This small molecule binds to this protein.
Small molecule (SMILES): CC(=O)N[C@@H]1[C@@H](O)[C@H](O)[C@@H](CO)O[C@H]1O

Sequence of chain 1.A:
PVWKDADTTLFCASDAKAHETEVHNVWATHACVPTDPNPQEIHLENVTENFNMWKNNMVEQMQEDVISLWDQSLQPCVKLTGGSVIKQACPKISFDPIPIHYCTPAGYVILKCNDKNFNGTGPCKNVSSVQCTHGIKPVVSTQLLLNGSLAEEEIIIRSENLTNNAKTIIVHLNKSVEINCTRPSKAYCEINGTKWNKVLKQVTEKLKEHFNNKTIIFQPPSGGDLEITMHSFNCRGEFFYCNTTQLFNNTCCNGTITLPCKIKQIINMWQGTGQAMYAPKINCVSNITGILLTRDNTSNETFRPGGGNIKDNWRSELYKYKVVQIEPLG

Binding-site contacts:
Ligand atom C4 contacts residue VAL320 of chain 1.A at 3.9 Å (hydrophobic).
Ligand atom O5 contacts residue LYS149 of chain 1.A at 2.8 Å (salt-bridge).
Ligand atom C2 contacts residue ASN159 of chain 1.A at 2.5 Å.
Ligand atom C8 contacts residue PHE256 of chain 1.A at 4.5 Å (hydrophobic).
Ligand atom O5 contacts residue VAL320 of chain 1.A at 4.3 Å.
Ligand atom C3 contacts residue ASN159 of chain 1.A at 3.8 Å.
Ligand atom O7 contacts residue VAL151 of chain 1.A at 4.4 Å.
Ligand atom O3 contacts residue CYS319 of chain 1.A at 3.6 Å.
Ligand atom C5 contacts residue VAL320 of chain 1.A at 3.7 Å (hydrophobic).
Ligand atom C2 contacts residue LYS149 of chain 1.A at 4.5 Å.
Ligand atom O5 contacts residue ASN159 of chain 1.A at 2.3 Å (h-bond).
Ligand atom C1 contacts residue SER321 of chain 1.A at 3.8 Å.
Ligand atom C1 contacts residue VAL320 of chain 1.A at 4.0 Å (hydrophobic).
Ligand atom C7 contacts residue SER321 of chain 1.A at 3.4 Å.
Ligand atom O7 contacts residue ASN257 of chain 1.A at 4.3 Å.
Ligand atom C3 contacts residue SER321 of chain 1.A at 3.9 Å.
Ligand atom C4 contacts residue ASN159 of chain 1.A at 4.2 Å.
Ligand atom C5 contacts residue ASN159 of chain 1.A at 3.6 Å.
Ligand atom N2 contacts residue VAL320 of chain 1.A at 4.2 Å.
Ligand atom C5 contacts residue LYS149 of chain 1.A at 4.0 Å.
Ligand atom C2 contacts residue SER321 of chain 1.A at 3.6 Å.
Ligand atom N2 contacts residue ASN159 of chain 1.A at 3.0 Å (h-bond).
Ligand atom C1 contacts residue LYS149 of chain 1.A at 3.5 Å.
Ligand atom O7 contacts residue PRO109 of chain 1.A at 3.9 Å.
Ligand atom C3 contacts residue VAL320 of chain 1.A at 3.5 Å (hydrophobic).
Ligand atom C8 contacts residue LEU158 of chain 1.A at 3.7 Å (hydrophobic).
Ligand atom O3 contacts residue ASP108 of chain 1.A at 4.3 Å.
Ligand atom C2 contacts residue VAL320 of chain 1.A at 4.1 Å (hydrophobic).
Ligand atom N2 contacts residue SER321 of chain 1.A at 2.6 Å (h-bond).
Ligand atom O4 contacts residue VAL320 of chain 1.A at 3.8 Å.
Ligand atom C1 contacts residue ASN159 of chain 1.A at 1.4 Å.
Ligand atom O7 contacts residue ASN159 of chain 1.A at 4.2 Å.
Ligand atom C8 contacts residue SER321 of chain 1.A at 3.3 Å.
Ligand atom O6 contacts residue LYS149 of chain 1.A at 3.0 Å (salt-bridge).
Ligand atom C6 contacts residue LYS149 of chain 1.A at 4.0 Å.
Ligand atom C7 contacts residue ASN159 of chain 1.A at 3.8 Å.
Ligand atom O3 contacts residue ARG259 of chain 1.A at 4.5 Å.